A small-molecule ligand and the protein it binds are described below.
Small molecule (SMILES): CSC[C@H]1CN(Cc2c[nH]c3c(N)ncnc23)C[C@@H]1O

Sequence of chain 3.A:
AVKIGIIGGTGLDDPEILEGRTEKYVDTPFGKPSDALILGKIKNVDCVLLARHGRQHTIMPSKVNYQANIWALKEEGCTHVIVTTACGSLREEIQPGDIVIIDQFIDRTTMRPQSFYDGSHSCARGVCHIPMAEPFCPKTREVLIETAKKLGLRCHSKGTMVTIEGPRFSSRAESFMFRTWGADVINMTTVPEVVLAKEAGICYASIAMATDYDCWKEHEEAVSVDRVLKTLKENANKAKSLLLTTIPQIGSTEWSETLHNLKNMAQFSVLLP

Sequence of chain 2.A:
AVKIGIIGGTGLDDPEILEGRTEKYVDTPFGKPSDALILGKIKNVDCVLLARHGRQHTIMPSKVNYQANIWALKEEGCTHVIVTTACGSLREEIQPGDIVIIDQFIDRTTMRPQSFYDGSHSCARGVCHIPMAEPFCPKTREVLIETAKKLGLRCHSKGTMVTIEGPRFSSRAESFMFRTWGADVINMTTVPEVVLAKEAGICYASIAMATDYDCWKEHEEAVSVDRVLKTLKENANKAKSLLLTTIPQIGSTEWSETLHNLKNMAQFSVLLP

Binding-site contacts:
Ligand atom N6 contacts residue VAL245 of chain 3.A at 3.7 Å.
Ligand atom N1' contacts residue PO41 of chain 3.C at 2.8 Å (h-bond).
Ligand atom N1 contacts residue ILE208 of chain 3.A at 3.7 Å.
Ligand atom N3 contacts residue ASN209 of chain 3.A at 3.4 Å.
Ligand atom C4' contacts residue THR32 of chain 3.A at 3.6 Å.
Ligand atom C9 contacts residue CYS109 of chain 3.A at 3.8 Å (hydrophobic).
Ligand atom N6 contacts residue ASP236 of chain 3.A at 2.9 Å (salt-bridge).
Ligand atom C2' contacts residue PO41 of chain 3.C at 3.6 Å.
Ligand atom O3' contacts residue THR32 of chain 3.A at 3.8 Å.
Ligand atom C6 contacts residue PHE191 of chain 3.A at 3.7 Å (hydrophobic).
Ligand atom CS5 contacts residue THR32 of chain 3.A at 3.8 Å.
Ligand atom C6 contacts residue ASP236 of chain 3.A at 3.7 Å.
Ligand atom C2 contacts residue ILE208 of chain 3.A at 3.8 Å (hydrophobic).
Ligand atom C2' contacts residue MET210 of chain 3.A at 3.6 Å (hydrophobic).
Ligand atom N7 contacts residue THR233 of chain 3.A at 3.6 Å (h-bond).
Ligand atom C5 contacts residue GLY110 of chain 3.A at 3.5 Å.
Ligand atom C10 contacts residue PO41 of chain 3.C at 3.5 Å.
Ligand atom N7 contacts residue GLY110 of chain 3.A at 3.4 Å (h-bond).
Ligand atom N3 contacts residue ILE208 of chain 3.A at 3.6 Å.
Ligand atom C8 contacts residue CYS109 of chain 3.A at 3.6 Å (hydrophobic).
Ligand atom O3' contacts residue PRO83 of chain 3.A at 3.6 Å.
Ligand atom C1' contacts residue THR32 of chain 3.A at 3.6 Å.
Ligand atom N7 contacts residue CYS109 of chain 3.A at 3.5 Å.
Ligand atom C8 contacts residue THR233 of chain 3.A at 3.4 Å.
Ligand atom C1' contacts residue PO41 of chain 3.C at 3.3 Å.
Ligand atom C3' contacts residue PO41 of chain 3.C at 3.5 Å.
Ligand atom O3' contacts residue PO41 of chain 3.C at 2.8 Å (h-bond).
Ligand atom N1 contacts residue ASP236 of chain 3.A at 3.8 Å.
Ligand atom N6 contacts residue ASP234 of chain 3.A at 3.0 Å (salt-bridge).
Ligand atom S contacts residue VAL250 of chain 3.A at 3.7 Å.
Ligand atom N6 contacts residue GLY110 of chain 3.A at 3.8 Å.
Ligand atom N7 contacts residue ASP234 of chain 3.A at 2.8 Å (salt-bridge).
Ligand atom C10 contacts residue ALA108 of chain 3.A at 3.0 Å (hydrophobic).
Ligand atom C9 contacts residue ALA108 of chain 3.A at 3.7 Å (hydrophobic).
Ligand atom C5' contacts residue HIS151 of chain 2.A at 3.5 Å.
Ligand atom C3' contacts residue HIS151 of chain 2.A at 3.6 Å.
Ligand atom C4 contacts residue ILE208 of chain 3.A at 3.7 Å (hydrophobic).
Ligand atom C8 contacts residue ASP234 of chain 3.A at 3.6 Å.
Ligand atom C4' contacts residue PO41 of chain 3.C at 3.7 Å.
Ligand atom N1 contacts residue PHE191 of chain 3.A at 3.6 Å.